Sequence of chain 1.D:
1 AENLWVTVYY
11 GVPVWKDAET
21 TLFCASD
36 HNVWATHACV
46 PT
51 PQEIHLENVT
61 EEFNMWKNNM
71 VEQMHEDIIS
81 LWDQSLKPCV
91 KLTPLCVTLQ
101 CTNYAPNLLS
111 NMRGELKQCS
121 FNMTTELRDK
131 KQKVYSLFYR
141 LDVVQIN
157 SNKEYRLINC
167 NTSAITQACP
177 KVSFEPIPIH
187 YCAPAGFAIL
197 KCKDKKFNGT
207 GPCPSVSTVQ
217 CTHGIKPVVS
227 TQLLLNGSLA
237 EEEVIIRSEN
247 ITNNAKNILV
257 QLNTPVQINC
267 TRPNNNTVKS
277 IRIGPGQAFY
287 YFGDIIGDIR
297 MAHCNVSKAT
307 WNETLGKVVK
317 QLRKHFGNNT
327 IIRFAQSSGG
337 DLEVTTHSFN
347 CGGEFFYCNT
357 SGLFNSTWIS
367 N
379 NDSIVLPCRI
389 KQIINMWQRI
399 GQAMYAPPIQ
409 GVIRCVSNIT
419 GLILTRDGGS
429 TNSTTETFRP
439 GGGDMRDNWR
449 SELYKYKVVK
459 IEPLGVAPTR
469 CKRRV

Binding-site contacts:
Ligand atom N2 contacts residue ASN167 of chain 1.F at 2.9 Å (h-bond).
Ligand atom C2 contacts residue ASN167 of chain 1.F at 2.4 Å.
Ligand atom C1 contacts residue ASN167 of chain 1.F at 1.4 Å.
Ligand atom C7 contacts residue ASN167 of chain 1.F at 3.5 Å.
Ligand atom O6 contacts residue ARG162 of chain 1.F at 4.3 Å.
Ligand atom C4 contacts residue ASN167 of chain 1.F at 4.2 Å.
Ligand atom C3 contacts residue ASN167 of chain 1.F at 3.8 Å.
Ligand atom O5 contacts residue ARG162 of chain 1.F at 3.2 Å (salt-bridge).
Ligand atom O5 contacts residue ASN167 of chain 1.F at 2.4 Å (h-bond).
Ligand atom C5 contacts residue ARG162 of chain 1.F at 4.4 Å.
Ligand atom C1 contacts residue ARG162 of chain 1.F at 3.6 Å.
Ligand atom O6 contacts residue VAL144 of chain 1.F at 3.7 Å.
Ligand atom O7 contacts residue ASN167 of chain 1.F at 3.8 Å.
Ligand atom C2 contacts residue ARG162 of chain 1.F at 4.3 Å.
Ligand atom C5 contacts residue ASN167 of chain 1.F at 3.7 Å.
Ligand atom C8 contacts residue ARG278 of chain 1.D at 4.3 Å.

This small molecule binds to this protein.
Small molecule (SMILES): CC(=O)N[C@H]1[C@H](O[C@H]2[C@H](O)[C@@H](NC(C)=O)CO[C@@H]2CO)O[C@H](CO)[C@@H](O)[C@@H]1O

Sequence of chain 1.F:
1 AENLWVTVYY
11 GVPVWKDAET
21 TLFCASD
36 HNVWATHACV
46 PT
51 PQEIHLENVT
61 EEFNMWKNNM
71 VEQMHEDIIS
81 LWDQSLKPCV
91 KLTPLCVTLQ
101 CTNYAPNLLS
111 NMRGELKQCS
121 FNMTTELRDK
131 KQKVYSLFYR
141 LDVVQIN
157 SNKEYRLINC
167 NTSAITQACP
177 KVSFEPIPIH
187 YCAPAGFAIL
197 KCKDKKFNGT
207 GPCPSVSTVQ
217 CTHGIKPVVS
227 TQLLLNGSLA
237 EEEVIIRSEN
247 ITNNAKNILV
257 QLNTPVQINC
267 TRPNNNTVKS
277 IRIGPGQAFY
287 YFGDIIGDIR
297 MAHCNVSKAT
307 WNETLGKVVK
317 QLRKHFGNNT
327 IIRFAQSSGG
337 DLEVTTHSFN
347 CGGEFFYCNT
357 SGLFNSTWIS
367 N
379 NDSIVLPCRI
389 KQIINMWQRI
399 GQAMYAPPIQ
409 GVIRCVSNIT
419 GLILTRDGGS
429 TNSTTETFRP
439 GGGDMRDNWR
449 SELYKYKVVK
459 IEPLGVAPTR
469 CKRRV